This protein binds this small molecule.
Small molecule (SMILES): CC(=O)N[C@@H]1[C@@H](O)[C@H](O)[C@@H](CO)O[C@H]1O

Sequence of chain 1.A:
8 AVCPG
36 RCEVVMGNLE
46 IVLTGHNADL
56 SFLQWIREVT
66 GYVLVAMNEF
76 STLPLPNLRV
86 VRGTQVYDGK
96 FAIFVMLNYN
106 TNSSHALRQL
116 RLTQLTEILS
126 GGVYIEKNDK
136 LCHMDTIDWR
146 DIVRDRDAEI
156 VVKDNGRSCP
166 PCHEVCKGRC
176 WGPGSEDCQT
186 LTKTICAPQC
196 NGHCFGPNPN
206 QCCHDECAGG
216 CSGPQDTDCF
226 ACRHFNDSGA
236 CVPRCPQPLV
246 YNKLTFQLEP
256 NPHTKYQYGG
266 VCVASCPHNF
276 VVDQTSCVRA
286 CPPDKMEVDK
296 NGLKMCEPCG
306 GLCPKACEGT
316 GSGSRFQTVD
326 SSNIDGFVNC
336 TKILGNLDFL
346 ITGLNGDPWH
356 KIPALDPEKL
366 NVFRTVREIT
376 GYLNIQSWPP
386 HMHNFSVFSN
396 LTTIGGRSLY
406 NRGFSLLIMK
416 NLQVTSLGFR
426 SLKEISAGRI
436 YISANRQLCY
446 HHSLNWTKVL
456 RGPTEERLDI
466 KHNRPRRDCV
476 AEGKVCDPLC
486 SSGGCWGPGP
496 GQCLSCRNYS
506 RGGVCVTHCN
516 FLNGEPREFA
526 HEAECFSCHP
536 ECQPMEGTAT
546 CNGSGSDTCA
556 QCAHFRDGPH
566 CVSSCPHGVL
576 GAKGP

Binding-site contacts:
Ligand atom N2 contacts residue ASN547 of chain 1.A at 2.9 Å (h-bond).
Ligand atom O5 contacts residue ASN547 of chain 1.A at 2.4 Å (h-bond).
Ligand atom O7 contacts residue ASN547 of chain 1.A at 2.9 Å (h-bond).
Ligand atom C5 contacts residue ASN547 of chain 1.A at 3.7 Å.
Ligand atom C8 contacts residue ASN547 of chain 1.A at 4.3 Å.
Ligand atom C1 contacts residue ASN547 of chain 1.A at 1.4 Å.
Ligand atom C7 contacts residue ASN547 of chain 1.A at 3.1 Å.
Ligand atom C4 contacts residue ASN547 of chain 1.A at 4.3 Å.
Ligand atom C3 contacts residue ASN547 of chain 1.A at 3.8 Å.
Ligand atom C2 contacts residue ASN547 of chain 1.A at 2.5 Å.